Sequence of chain 2.A:
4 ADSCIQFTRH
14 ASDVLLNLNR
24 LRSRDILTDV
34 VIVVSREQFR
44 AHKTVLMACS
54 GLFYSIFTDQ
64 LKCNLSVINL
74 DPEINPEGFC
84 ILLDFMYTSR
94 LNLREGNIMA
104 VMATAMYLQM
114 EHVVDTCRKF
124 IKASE

Sequence of chain 1.A:
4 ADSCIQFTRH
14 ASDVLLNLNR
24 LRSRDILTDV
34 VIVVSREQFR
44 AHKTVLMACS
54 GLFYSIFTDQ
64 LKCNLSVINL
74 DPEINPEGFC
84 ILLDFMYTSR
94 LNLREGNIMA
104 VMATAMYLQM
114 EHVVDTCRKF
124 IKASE

Binding-site contacts:
Ligand atom C14 contacts residue CYS52 of chain 1.A at 3.3 Å (hydrophobic).
Ligand atom C5 contacts residue MET50 of chain 1.A at 3.6 Å (hydrophobic).
Ligand atom C1 contacts residue ARG27 of chain 2.A at 3.7 Å.
Ligand atom C12 contacts residue GLN112 of chain 1.A at 3.7 Å.
Ligand atom C15 contacts residue SER53 of chain 1.A at 3.8 Å.
Ligand atom C7 contacts residue EDO1 of chain 1.F at 3.8 Å.
Ligand atom S contacts residue LEU24 of chain 2.A at 3.8 Å.
Ligand atom C13 contacts residue GLN112 of chain 1.A at 3.7 Å.
Ligand atom N3 contacts residue MET50 of chain 1.A at 3.0 Å (h-bond).
Ligand atom C10 contacts residue DMS1 of chain 1.M at 3.8 Å.
Ligand atom C15 contacts residue ALA51 of chain 1.A at 3.6 Å (hydrophobic).
Ligand atom S contacts residue TYR57 of chain 1.A at 3.7 Å.
Ligand atom C3 contacts residue ARG27 of chain 2.A at 3.4 Å.
Ligand atom N1 contacts residue EDO1 of chain 1.F at 3.6 Å (h-bond).
Ligand atom S contacts residue ASN20 of chain 2.A at 3.7 Å.
Ligand atom C10 contacts residue EDO1 of chain 1.F at 3.7 Å.
Ligand atom C4 contacts residue TYR57 of chain 1.A at 3.5 Å (hydrophobic).
Ligand atom C14 contacts residue ALA51 of chain 1.A at 3.8 Å (hydrophobic).
Ligand atom N3 contacts residue TYR57 of chain 1.A at 3.7 Å.
Ligand atom C16 contacts residue ASN20 of chain 2.A at 3.8 Å.
Ligand atom C15 contacts residue ASN20 of chain 2.A at 3.8 Å.
Ligand atom C6 contacts residue TYR57 of chain 1.A at 3.7 Å (hydrophobic).
Ligand atom C16 contacts residue LEU24 of chain 2.A at 3.7 Å (hydrophobic).
Ligand atom C15 contacts residue MET50 of chain 1.A at 3.7 Å (hydrophobic).
Ligand atom C13 contacts residue GLY54 of chain 1.A at 3.6 Å.
Ligand atom N2 contacts residue EDO1 of chain 1.F at 3.5 Å (h-bond).
Ligand atom C8 contacts residue GLY54 of chain 1.A at 3.5 Å.
Ligand atom O contacts residue ARG23 of chain 2.A at 3.5 Å.
Ligand atom S contacts residue MET50 of chain 1.A at 3.5 Å (h-bond).
Ligand atom C16 contacts residue TYR57 of chain 1.A at 3.7 Å (hydrophobic).
Ligand atom C11 contacts residue TYR57 of chain 1.A at 3.5 Å (hydrophobic).
Ligand atom N2 contacts residue TYR57 of chain 1.A at 3.6 Å.
Ligand atom C9 contacts residue GLY54 of chain 1.A at 3.6 Å.
Ligand atom C11 contacts residue EDO1 of chain 1.F at 3.5 Å.
Ligand atom C12 contacts residue GLY54 of chain 1.A at 3.5 Å.
Ligand atom O contacts residue ARG27 of chain 2.A at 2.8 Å (salt-bridge).
Ligand atom C5 contacts residue TYR57 of chain 1.A at 3.4 Å (hydrophobic).
Ligand atom C14 contacts residue SER53 of chain 1.A at 3.5 Å.
Ligand atom C6 contacts residue EDO1 of chain 1.F at 3.7 Å.
Ligand atom C6 contacts residue MET50 of chain 1.A at 3.8 Å (hydrophobic).

A small-molecule ligand and the protein it binds are described below.
Small molecule (SMILES): O=C(NCCCN1CCOCC1)c1csc(Nc2cccc3ccccc23)n1